A small-molecule ligand and the protein it binds are described below.
Small molecule (SMILES): CC(=O)N[C@@H]1[C@@H](O)[C@H](O)[C@@H](CO)O[C@H]1O

Binding-site contacts:
Ligand atom C3 contacts residue ASN54 of chain 1.A at 3.8 Å.
Ligand atom C1 contacts residue PRO51 of chain 1.A at 4.3 Å (hydrophobic).
Ligand atom O3 contacts residue GLN28 of chain 1.A at 3.0 Å (h-bond).
Ligand atom C5 contacts residue ASN54 of chain 1.A at 3.6 Å.
Ligand atom C7 contacts residue PRO51 of chain 1.A at 4.2 Å (hydrophobic).
Ligand atom C7 contacts residue THR27 of chain 1.A at 4.4 Å.
Ligand atom N2 contacts residue ASN54 of chain 1.A at 3.0 Å (h-bond).
Ligand atom O7 contacts residue VAL29 of chain 1.A at 2.8 Å (h-bond).
Ligand atom O5 contacts residue ASN54 of chain 1.A at 2.4 Å (h-bond).
Ligand atom C2 contacts residue ASN54 of chain 1.A at 2.4 Å.
Ligand atom O7 contacts residue THR27 of chain 1.A at 4.5 Å.
Ligand atom C8 contacts residue GLN28 of chain 1.A at 3.8 Å.
Ligand atom O7 contacts residue ASN54 of chain 1.A at 3.5 Å (h-bond).
Ligand atom C3 contacts residue GLN28 of chain 1.A at 4.1 Å.
Ligand atom C8 contacts residue THR27 of chain 1.A at 3.4 Å.
Ligand atom N2 contacts residue GLN28 of chain 1.A at 4.4 Å.
Ligand atom O7 contacts residue GLN28 of chain 1.A at 3.2 Å.
Ligand atom N2 contacts residue PRO51 of chain 1.A at 3.7 Å.
Ligand atom C2 contacts residue GLN28 of chain 1.A at 4.3 Å.
Ligand atom C4 contacts residue ASN54 of chain 1.A at 4.2 Å.
Ligand atom C7 contacts residue ASN54 of chain 1.A at 3.6 Å.
Ligand atom C4 contacts residue GLN28 of chain 1.A at 4.4 Å.
Ligand atom O6 contacts residue ASN54 of chain 1.A at 4.2 Å.
Ligand atom O7 contacts residue PRO51 of chain 1.A at 4.4 Å.
Ligand atom C1 contacts residue ASN54 of chain 1.A at 1.4 Å.
Ligand atom C7 contacts residue GLN28 of chain 1.A at 3.6 Å.
Ligand atom C7 contacts residue VAL29 of chain 1.A at 3.9 Å (hydrophobic).

Sequence of chain 1.A:
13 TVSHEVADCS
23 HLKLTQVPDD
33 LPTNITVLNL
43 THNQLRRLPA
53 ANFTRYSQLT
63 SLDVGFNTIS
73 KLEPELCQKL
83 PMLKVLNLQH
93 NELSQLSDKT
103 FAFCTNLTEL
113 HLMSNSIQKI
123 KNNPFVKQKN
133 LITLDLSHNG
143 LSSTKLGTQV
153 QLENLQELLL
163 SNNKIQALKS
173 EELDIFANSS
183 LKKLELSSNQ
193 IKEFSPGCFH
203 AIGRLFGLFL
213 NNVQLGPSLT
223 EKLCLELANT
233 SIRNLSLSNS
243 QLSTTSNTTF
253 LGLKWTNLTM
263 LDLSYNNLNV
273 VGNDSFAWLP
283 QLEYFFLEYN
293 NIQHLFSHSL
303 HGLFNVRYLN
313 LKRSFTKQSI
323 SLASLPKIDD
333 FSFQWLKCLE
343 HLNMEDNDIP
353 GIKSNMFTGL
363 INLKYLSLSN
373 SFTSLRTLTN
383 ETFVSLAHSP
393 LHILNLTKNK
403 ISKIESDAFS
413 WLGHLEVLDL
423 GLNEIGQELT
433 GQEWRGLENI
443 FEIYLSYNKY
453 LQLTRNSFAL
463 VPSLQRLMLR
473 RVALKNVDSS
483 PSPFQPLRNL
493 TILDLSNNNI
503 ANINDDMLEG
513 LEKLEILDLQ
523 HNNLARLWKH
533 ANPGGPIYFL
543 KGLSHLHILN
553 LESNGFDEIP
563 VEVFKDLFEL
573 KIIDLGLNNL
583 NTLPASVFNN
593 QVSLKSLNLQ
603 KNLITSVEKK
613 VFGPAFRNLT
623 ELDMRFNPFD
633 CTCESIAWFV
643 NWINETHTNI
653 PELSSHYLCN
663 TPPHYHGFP